Binding-site contacts:
Ligand atom C23 contacts residue TYR572 of chain 1.A at 4.1 Å (hydrophobic).
Ligand atom C25 contacts residue THR621 of chain 1.A at 4.0 Å.
Ligand atom C22 contacts residue TYR572 of chain 1.A at 3.3 Å (hydrophobic).
Ligand atom C01 contacts residue ASN680 of chain 1.A at 3.2 Å.
Ligand atom C27 contacts residue ILE515 of chain 1.A at 4.0 Å (hydrophobic).
Ligand atom C26 contacts residue MET632 of chain 1.A at 3.8 Å (hydrophobic).
Ligand atom C26 contacts residue PRO623 of chain 1.A at 3.7 Å (hydrophobic).
Ligand atom C02 contacts residue THR704 of chain 1.A at 4.0 Å.
Ligand atom C07 contacts residue TYR617 of chain 1.A at 3.5 Å (hydrophobic).
Ligand atom C21 contacts residue MET632 of chain 1.A at 3.8 Å (hydrophobic).
Ligand atom O02 contacts residue ASN680 of chain 1.A at 4.0 Å.
Ligand atom C02 contacts residue ASN680 of chain 1.A at 3.9 Å.
Ligand atom C19 contacts residue ASN680 of chain 1.A at 3.8 Å.
Ligand atom C06 contacts residue TYR617 of chain 1.A at 4.1 Å (hydrophobic).
Ligand atom C10 contacts residue ASN680 of chain 1.A at 4.0 Å.
Ligand atom O06 contacts residue TYR617 of chain 1.A at 3.6 Å (h-bond).
Ligand atom O07 contacts residue TYR574 of chain 1.A at 3.5 Å.
Ligand atom O23 contacts residue TYR572 of chain 1.A at 3.8 Å.
Ligand atom C07 contacts residue TYR574 of chain 1.A at 3.9 Å (hydrophobic).
Ligand atom C18 contacts residue TRP539 of chain 1.A at 4.0 Å (hydrophobic).
Ligand atom O02 contacts residue THR704 of chain 1.A at 4.0 Å.
Ligand atom C16 contacts residue TYR572 of chain 1.A at 4.0 Å (hydrophobic).
Ligand atom C26 contacts residue SER622 of chain 1.A at 3.8 Å.
Ligand atom C21 contacts residue PHE656 of chain 1.A at 3.9 Å (hydrophobic).
Ligand atom C23 contacts residue SER622 of chain 1.A at 4.0 Å.
Ligand atom C03 contacts residue THR704 of chain 1.A at 4.1 Å.
Ligand atom C28 contacts residue TYR572 of chain 1.A at 3.8 Å (hydrophobic).
Ligand atom C12 contacts residue PHE656 of chain 1.A at 3.8 Å (hydrophobic).
Ligand atom O23 contacts residue SER622 of chain 1.A at 2.9 Å (h-bond).
Ligand atom C25 contacts residue SER622 of chain 1.A at 4.1 Å.
Ligand atom O22 contacts residue TYR572 of chain 1.A at 3.4 Å (h-bond).
Ligand atom O06 contacts residue LYS576 of chain 1.A at 3.1 Å.
Ligand atom O23 contacts residue THR621 of chain 1.A at 3.4 Å.
Ligand atom C11 contacts residue PHE656 of chain 1.A at 4.1 Å (hydrophobic).
Ligand atom C11 contacts residue ASN680 of chain 1.A at 3.9 Å.
Ligand atom O23 contacts residue HIS620 of chain 1.A at 4.0 Å.
Ligand atom C27 contacts residue THR621 of chain 1.A at 3.9 Å.
Ligand atom C28 contacts residue LEU590 of chain 1.A at 4.0 Å (hydrophobic).
Ligand atom C15 contacts residue TYR574 of chain 1.A at 3.5 Å (hydrophobic).
Ligand atom O07 contacts residue TYR617 of chain 1.A at 3.7 Å.

The protein below binds the small molecule below.
Small molecule (SMILES): CC(C)[C@H](C)[C@@H](O)[C@H](O)[C@@H](C)[C@H]1CC[C@H]2[C@@H]3COC(=O)[C@H]4C[C@H](O)[C@H](O)C[C@]4(C)[C@H]3CC[C@]12C

Sequence of chain 1.A:
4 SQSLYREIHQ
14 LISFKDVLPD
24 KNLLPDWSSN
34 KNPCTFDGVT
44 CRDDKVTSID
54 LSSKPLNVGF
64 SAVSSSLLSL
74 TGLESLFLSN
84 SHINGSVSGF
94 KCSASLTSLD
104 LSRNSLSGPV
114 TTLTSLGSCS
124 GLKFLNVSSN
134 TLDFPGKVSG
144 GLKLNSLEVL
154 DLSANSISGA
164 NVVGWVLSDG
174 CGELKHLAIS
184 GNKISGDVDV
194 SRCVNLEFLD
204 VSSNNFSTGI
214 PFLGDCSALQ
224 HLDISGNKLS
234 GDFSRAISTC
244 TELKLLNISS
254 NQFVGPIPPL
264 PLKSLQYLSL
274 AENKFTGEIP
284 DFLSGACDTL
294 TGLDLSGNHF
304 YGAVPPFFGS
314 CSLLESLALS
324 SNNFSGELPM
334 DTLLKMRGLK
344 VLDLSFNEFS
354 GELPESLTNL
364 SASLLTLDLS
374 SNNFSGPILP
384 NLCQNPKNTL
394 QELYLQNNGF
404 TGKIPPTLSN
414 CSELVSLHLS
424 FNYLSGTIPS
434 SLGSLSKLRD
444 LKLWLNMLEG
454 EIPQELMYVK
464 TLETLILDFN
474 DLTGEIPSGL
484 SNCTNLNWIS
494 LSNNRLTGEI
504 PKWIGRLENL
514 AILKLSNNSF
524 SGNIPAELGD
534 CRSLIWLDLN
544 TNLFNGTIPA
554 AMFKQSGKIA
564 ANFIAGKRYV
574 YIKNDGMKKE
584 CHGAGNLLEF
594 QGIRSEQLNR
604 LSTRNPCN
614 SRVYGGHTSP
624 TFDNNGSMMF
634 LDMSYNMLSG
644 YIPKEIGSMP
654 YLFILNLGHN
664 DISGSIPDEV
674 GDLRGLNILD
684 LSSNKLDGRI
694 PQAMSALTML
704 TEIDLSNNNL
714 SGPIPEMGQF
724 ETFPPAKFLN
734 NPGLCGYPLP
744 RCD